A protein and the small-molecule ligand that binds it are described below.
Small molecule (SMILES): CC(=O)N[C@@H]1[C@@H](O)[C@H](O)[C@@H](CO)O[C@H]1O

Sequence of chain 3.A:
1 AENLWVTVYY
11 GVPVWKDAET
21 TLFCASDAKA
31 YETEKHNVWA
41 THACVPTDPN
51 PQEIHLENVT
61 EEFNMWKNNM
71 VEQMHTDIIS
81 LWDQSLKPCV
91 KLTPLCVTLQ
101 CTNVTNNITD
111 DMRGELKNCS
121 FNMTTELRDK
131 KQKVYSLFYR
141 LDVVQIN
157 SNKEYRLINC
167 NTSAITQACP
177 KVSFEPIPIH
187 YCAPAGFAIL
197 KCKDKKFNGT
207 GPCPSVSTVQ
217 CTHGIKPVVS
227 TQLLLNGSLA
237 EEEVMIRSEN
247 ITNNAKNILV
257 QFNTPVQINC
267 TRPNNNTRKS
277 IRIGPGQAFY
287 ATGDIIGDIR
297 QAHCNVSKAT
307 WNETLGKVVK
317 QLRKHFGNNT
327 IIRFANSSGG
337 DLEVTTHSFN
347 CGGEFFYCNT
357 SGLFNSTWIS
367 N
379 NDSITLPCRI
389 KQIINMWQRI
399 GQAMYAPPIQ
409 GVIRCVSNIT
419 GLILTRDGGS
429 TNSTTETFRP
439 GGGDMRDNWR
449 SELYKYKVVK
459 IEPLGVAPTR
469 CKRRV

Binding-site contacts:
Ligand atom O5 contacts residue ASN249 of chain 3.A at 4.0 Å.
Ligand atom C7 contacts residue ASN246 of chain 3.A at 3.6 Å.
Ligand atom O6 contacts residue THR248 of chain 3.A at 4.1 Å.
Ligand atom O6 contacts residue ASN249 of chain 3.A at 4.0 Å.
Ligand atom O5 contacts residue ASN246 of chain 3.A at 2.4 Å (h-bond).
Ligand atom C6 contacts residue THR248 of chain 3.A at 4.0 Å.
Ligand atom C4 contacts residue ASN246 of chain 3.A at 4.2 Å.
Ligand atom O5 contacts residue THR248 of chain 3.A at 3.2 Å (h-bond).
Ligand atom N2 contacts residue ASN246 of chain 3.A at 2.9 Å (h-bond).
Ligand atom C8 contacts residue ASN246 of chain 3.A at 3.9 Å.
Ligand atom C1 contacts residue ASN246 of chain 3.A at 1.4 Å.
Ligand atom C5 contacts residue ASN246 of chain 3.A at 3.7 Å.
Ligand atom C3 contacts residue ASN246 of chain 3.A at 3.8 Å.
Ligand atom C2 contacts residue ASN246 of chain 3.A at 2.5 Å.
Ligand atom O7 contacts residue ASN246 of chain 3.A at 4.5 Å.
Ligand atom C5 contacts residue THR248 of chain 3.A at 3.5 Å.
Ligand atom C1 contacts residue THR248 of chain 3.A at 3.4 Å.